Binding-site contacts:
Ligand atom C contacts residue SO41 of chain 1.N at 3.6 Å.
Ligand atom CG2 contacts residue SER69 of chain 1.E at 3.8 Å.
Ligand atom CA contacts residue SO41 of chain 1.N at 3.5 Å.
Ligand atom CZ contacts residue ILE67 of chain 1.E at 3.4 Å (hydrophobic).
Ligand atom N contacts residue VAL25 of chain 1.E at 2.8 Å (h-bond).
Ligand atom CB contacts residue LEU71 of chain 1.E at 3.7 Å (hydrophobic).
Ligand atom N contacts residue VAL27 of chain 1.E at 3.4 Å (h-bond).
Ligand atom CB contacts residue VAL25 of chain 1.E at 3.7 Å (hydrophobic).
Ligand atom CG1 contacts residue LEU77 of chain 1.E at 3.6 Å (hydrophobic).
Ligand atom CD1 contacts residue ILE67 of chain 1.E at 3.3 Å (hydrophobic).
Ligand atom O contacts residue LEU71 of chain 1.E at 2.8 Å (h-bond).
Ligand atom NH2 contacts residue ILE67 of chain 1.E at 2.4 Å (h-bond).
Ligand atom CA contacts residue SO41 of chain 1.N at 3.7 Å.
Ligand atom O contacts residue SER69 of chain 1.E at 3.5 Å (h-bond).
Ligand atom CA contacts residue VAL25 of chain 1.E at 3.7 Å (hydrophobic).
Ligand atom N contacts residue LEU71 of chain 1.E at 2.8 Å (h-bond).
Ligand atom CA contacts residue SER69 of chain 1.E at 3.7 Å.
Ligand atom C contacts residue LEU71 of chain 1.E at 3.5 Å (hydrophobic).
Ligand atom NH1 contacts residue ILE67 of chain 1.E at 3.6 Å (h-bond).
Ligand atom CG2 contacts residue VAL25 of chain 1.E at 3.6 Å (hydrophobic).
Ligand atom O contacts residue VAL27 of chain 1.E at 3.0 Å (h-bond).
Ligand atom CD1 contacts residue LEU71 of chain 1.E at 3.8 Å (hydrophobic).
Ligand atom CA contacts residue VAL25 of chain 1.E at 3.5 Å (hydrophobic).
Ligand atom NH2 contacts residue LEU65 of chain 1.E at 3.3 Å (h-bond).
Ligand atom CA contacts residue VAL27 of chain 1.E at 3.5 Å (hydrophobic).
Ligand atom CB contacts residue SO41 of chain 1.N at 3.5 Å.
Ligand atom CG1 contacts residue LEU71 of chain 1.E at 3.7 Å (hydrophobic).
Ligand atom OG1 contacts residue SO41 of chain 1.N at 3.2 Å (h-bond).
Ligand atom N contacts residue SER69 of chain 1.E at 3.0 Å (h-bond).
Ligand atom CB contacts residue SER69 of chain 1.E at 3.5 Å.
Ligand atom NH2 contacts residue PRO64 of chain 1.E at 3.3 Å (h-bond).
Ligand atom O contacts residue LYS26 of chain 1.E at 3.2 Å.
Ligand atom CG2 contacts residue VAL27 of chain 1.E at 3.5 Å (hydrophobic).
Ligand atom CB contacts residue SO41 of chain 1.N at 3.5 Å.
Ligand atom N contacts residue SO41 of chain 1.N at 2.8 Å (h-bond).
Ligand atom CB contacts residue LEU28 of chain 1.E at 3.6 Å (hydrophobic).
Ligand atom CD1 contacts residue THR68 of chain 1.E at 3.7 Å.
Ligand atom C contacts residue VAL25 of chain 1.E at 3.6 Å (hydrophobic).
Ligand atom CA contacts residue LEU71 of chain 1.E at 3.2 Å (hydrophobic).
Ligand atom O contacts residue SER70 of chain 1.E at 3.2 Å.

Sequence of chain 1.E:
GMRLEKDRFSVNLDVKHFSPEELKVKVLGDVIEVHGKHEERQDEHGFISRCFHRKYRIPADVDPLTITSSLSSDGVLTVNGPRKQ

The protein below binds the small molecule below.
Small molecule (SMILES): CC[C@H](C)[C@H](NC(=O)[C@@H]1CCCN1C(=O)[C@@H](NC(=O)[C@@H](NC(=O)[C@H](CCCN=C(N)N)NC(=O)[C@H](C)N)[C@@H](C)O)[C@@H](C)CC)C(=O)N[C@H](C(=O)N[C@@H](CCCN=C(N)N)C(=O)N[C@@H](CCC(=O)O)C(=O)O)[C@@H](C)O